This small molecule binds to this protein.
Small molecule (SMILES): CC(=O)N[C@@H]1[C@@H](O)[C@H](O)[C@@H](CO)O[C@H]1O

Binding-site contacts:
Ligand atom O5 contacts residue ASN616 of chain 1.D at 2.4 Å (h-bond).
Ligand atom C1 contacts residue ASN616 of chain 1.D at 1.4 Å.
Ligand atom C3 contacts residue ASN616 of chain 1.D at 3.8 Å.
Ligand atom C8 contacts residue GLN644 of chain 1.D at 4.2 Å.
Ligand atom C7 contacts residue ASN616 of chain 1.D at 4.0 Å.
Ligand atom C4 contacts residue ASN616 of chain 1.D at 4.2 Å.
Ligand atom C2 contacts residue ASN616 of chain 1.D at 2.5 Å.
Ligand atom N2 contacts residue ASN616 of chain 1.D at 2.9 Å (h-bond).
Ligand atom C5 contacts residue ASN616 of chain 1.D at 3.7 Å.

Sequence of chain 1.D:
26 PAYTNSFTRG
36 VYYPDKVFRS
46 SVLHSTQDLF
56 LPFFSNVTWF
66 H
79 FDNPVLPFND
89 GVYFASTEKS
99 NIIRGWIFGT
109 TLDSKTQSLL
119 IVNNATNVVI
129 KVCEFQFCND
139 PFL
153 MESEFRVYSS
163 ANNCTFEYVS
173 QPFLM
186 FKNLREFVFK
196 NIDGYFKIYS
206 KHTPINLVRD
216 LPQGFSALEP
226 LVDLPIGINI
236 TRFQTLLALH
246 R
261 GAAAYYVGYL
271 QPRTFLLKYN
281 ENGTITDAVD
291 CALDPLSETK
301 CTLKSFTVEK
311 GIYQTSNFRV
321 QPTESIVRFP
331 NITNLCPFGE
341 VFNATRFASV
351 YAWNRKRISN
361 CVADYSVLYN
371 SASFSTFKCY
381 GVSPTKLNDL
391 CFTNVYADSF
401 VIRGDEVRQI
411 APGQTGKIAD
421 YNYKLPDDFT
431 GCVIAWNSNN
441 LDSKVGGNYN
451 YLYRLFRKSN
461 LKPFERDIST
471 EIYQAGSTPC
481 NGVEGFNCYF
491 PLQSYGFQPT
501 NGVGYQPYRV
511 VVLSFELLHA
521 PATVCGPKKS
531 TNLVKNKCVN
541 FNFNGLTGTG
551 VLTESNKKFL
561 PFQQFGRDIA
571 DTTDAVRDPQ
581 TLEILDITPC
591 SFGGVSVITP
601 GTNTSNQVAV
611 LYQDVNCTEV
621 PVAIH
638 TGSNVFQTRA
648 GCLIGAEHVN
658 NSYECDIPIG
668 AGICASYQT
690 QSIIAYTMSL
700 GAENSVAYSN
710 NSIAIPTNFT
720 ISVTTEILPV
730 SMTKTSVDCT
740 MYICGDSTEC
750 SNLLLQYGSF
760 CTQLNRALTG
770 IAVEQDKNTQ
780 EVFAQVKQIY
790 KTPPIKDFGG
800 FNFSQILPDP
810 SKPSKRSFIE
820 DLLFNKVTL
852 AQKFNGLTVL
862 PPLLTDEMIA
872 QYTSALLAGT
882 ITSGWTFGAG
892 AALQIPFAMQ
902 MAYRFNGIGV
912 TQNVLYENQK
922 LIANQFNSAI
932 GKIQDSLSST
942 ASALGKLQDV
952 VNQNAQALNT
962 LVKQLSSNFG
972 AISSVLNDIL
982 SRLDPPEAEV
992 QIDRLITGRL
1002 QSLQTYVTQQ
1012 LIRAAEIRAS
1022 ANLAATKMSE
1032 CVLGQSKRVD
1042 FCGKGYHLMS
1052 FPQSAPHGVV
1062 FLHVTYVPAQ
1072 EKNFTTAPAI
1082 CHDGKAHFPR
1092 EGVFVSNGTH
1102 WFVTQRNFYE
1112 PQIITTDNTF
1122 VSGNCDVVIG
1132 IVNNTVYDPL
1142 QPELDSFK